Sequence of chain 32.B:
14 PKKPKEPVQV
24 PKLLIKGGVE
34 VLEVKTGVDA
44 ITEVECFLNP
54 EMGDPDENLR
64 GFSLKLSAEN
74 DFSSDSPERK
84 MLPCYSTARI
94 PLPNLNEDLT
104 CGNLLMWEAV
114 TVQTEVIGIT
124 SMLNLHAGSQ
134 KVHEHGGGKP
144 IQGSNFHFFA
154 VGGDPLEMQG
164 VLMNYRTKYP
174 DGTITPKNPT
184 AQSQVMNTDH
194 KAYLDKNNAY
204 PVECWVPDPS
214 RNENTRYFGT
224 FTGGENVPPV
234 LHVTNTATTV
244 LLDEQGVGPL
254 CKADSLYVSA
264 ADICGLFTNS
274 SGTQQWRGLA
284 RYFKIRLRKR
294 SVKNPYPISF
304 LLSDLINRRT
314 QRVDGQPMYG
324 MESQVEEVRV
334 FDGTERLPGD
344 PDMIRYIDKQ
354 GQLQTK

This protein binds this small molecule.
Small molecule (SMILES): CC(=O)N[C@H]1[C@H]([C@H](O)[C@H](O)CO)O[C@@](O[C@H](CO)[C@@H](O)[C@@H]2O[C@@H](C(=O)O)C[C@H](O)[C@H]2NC(C)=O)(C(=O)O)C[C@@H]1O

Binding-site contacts:
Ligand atom O8 contacts residue LYS68 of chain 32.B at 3.4 Å.
Ligand atom C8 contacts residue GLN278 of chain 32.B at 3.6 Å.
Ligand atom C11 contacts residue THR276 of chain 32.B at 3.3 Å.
Ligand atom C5 contacts residue ASN272 of chain 32.B at 4.1 Å.
Ligand atom O1B contacts residue ASN272 of chain 32.B at 3.4 Å (h-bond).
Ligand atom O9 contacts residue LYS68 of chain 32.B at 2.9 Å (salt-bridge).
Ligand atom C6 contacts residue ASN272 of chain 32.B at 3.6 Å.
Ligand atom O9 contacts residue GLN278 of chain 32.B at 4.0 Å.
Ligand atom C11 contacts residue PHE270 of chain 32.B at 3.8 Å (hydrophobic).
Ligand atom C9 contacts residue LEU67 of chain 32.B at 4.1 Å (hydrophobic).
Ligand atom O9 contacts residue LEU67 of chain 32.B at 3.3 Å.
Ligand atom C1 contacts residue LYS68 of chain 32.B at 3.6 Å.
Ligand atom C11 contacts residue PHE65 of chain 32.B at 3.8 Å (hydrophobic).
Ligand atom O1A contacts residue LYS68 of chain 32.B at 2.9 Å.
Ligand atom C9 contacts residue GLN278 of chain 32.B at 3.2 Å.
Ligand atom C10 contacts residue GLN278 of chain 32.B at 4.0 Å.
Ligand atom C4 contacts residue ASN272 of chain 32.B at 4.1 Å.
Ligand atom O8 contacts residue ASN272 of chain 32.B at 3.5 Å (h-bond).
Ligand atom C11 contacts residue PHE75 of chain 32.C at 2.3 Å (hydrophobic).
Ligand atom O1B contacts residue LYS68 of chain 32.B at 3.9 Å.
Ligand atom C7 contacts residue GLN278 of chain 32.B at 3.8 Å.
Ligand atom N5 contacts residue GLN278 of chain 32.B at 3.9 Å.
Ligand atom C11 contacts residue ASN272 of chain 32.B at 3.6 Å.
Ligand atom C1 contacts residue SER274 of chain 32.B at 3.7 Å.
Ligand atom N5 contacts residue ASN272 of chain 32.B at 3.2 Å (h-bond).
Ligand atom O10 contacts residue LEU62 of chain 32.B at 4.0 Å.
Ligand atom C9 contacts residue LYS68 of chain 32.B at 3.8 Å.
Ligand atom C10 contacts residue PHE75 of chain 32.C at 3.1 Å (hydrophobic).
Ligand atom C1 contacts residue ASN272 of chain 32.B at 3.8 Å.
Ligand atom C11 contacts residue GLN278 of chain 32.B at 3.5 Å.
Ligand atom O10 contacts residue PHE75 of chain 32.C at 3.0 Å.
Ligand atom O7 contacts residue LEU62 of chain 32.B at 3.8 Å.
Ligand atom O8 contacts residue GLN278 of chain 32.B at 3.5 Å (h-bond).
Ligand atom O1A contacts residue SER274 of chain 32.B at 2.6 Å (h-bond).
Ligand atom C11 contacts residue SER274 of chain 32.B at 4.0 Å.
Ligand atom C10 contacts residue ASN272 of chain 32.B at 4.0 Å.
Ligand atom O1B contacts residue SER274 of chain 32.B at 4.1 Å.
Ligand atom C11 contacts residue LEU62 of chain 32.B at 4.1 Å (hydrophobic).
Ligand atom O1B contacts residue THR276 of chain 32.B at 3.7 Å.
Ligand atom C11 contacts residue HIS138 of chain 32.A at 3.5 Å.

Sequence of chain 32.A:
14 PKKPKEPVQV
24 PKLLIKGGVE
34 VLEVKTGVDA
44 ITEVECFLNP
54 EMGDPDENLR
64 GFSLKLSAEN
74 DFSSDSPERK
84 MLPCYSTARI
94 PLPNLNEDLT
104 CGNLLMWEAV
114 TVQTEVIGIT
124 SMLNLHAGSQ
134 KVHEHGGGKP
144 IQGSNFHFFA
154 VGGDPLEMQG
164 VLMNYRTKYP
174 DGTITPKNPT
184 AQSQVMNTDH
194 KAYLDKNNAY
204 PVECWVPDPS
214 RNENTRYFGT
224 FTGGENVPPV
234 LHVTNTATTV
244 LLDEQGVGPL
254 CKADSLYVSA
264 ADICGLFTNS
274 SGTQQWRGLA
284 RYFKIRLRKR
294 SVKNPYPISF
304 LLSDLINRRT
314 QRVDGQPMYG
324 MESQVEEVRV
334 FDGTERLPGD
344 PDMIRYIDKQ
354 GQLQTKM

Sequence of chain 32.C:
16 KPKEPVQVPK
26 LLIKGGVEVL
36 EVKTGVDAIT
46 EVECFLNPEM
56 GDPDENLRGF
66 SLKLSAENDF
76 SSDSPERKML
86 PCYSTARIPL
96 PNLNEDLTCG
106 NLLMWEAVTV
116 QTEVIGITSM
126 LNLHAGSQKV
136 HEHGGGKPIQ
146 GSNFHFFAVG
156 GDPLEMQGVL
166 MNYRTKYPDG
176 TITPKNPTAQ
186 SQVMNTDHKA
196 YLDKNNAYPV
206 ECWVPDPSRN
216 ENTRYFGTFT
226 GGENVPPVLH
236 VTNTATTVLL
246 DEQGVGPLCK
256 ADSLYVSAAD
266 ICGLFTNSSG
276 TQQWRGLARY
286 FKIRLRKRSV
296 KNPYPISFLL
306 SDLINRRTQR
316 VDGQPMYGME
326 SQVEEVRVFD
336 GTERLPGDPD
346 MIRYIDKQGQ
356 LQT